Sequence of chain 1.A:
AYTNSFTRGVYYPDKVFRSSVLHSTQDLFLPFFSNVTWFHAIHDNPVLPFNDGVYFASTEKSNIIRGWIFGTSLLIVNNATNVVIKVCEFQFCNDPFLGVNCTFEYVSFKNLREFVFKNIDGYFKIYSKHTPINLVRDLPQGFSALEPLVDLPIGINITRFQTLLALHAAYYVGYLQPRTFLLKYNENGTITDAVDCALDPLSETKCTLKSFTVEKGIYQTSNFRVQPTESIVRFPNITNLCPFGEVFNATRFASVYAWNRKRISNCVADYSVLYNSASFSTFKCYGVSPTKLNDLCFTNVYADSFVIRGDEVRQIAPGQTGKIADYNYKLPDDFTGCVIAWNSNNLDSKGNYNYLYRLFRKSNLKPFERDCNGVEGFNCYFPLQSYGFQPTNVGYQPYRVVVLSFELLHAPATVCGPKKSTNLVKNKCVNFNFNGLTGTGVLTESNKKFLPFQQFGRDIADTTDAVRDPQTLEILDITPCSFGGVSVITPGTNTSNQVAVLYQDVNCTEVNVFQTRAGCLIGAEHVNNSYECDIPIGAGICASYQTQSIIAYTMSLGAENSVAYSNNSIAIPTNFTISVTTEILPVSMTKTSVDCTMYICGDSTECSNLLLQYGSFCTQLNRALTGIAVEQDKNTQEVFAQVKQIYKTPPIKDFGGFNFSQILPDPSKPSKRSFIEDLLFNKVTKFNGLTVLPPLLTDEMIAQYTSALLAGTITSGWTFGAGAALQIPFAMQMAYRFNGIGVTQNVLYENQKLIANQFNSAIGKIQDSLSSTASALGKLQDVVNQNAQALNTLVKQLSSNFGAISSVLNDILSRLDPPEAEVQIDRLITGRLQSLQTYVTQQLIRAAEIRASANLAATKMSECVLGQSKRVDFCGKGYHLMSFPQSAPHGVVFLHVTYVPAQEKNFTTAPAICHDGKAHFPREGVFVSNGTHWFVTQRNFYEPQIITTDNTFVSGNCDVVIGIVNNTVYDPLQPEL

The small molecule below binds the protein below.
Small molecule (SMILES): CC(=O)N[C@@H]1[C@@H](O)[C@H](O)[C@@H](CO)O[C@H]1O

Binding-site contacts:
Ligand atom C4 contacts residue ASN728 of chain 1.A at 4.3 Å.
Ligand atom C8 contacts residue GLY1150 of chain 1.A at 3.4 Å.
Ligand atom C8 contacts residue ASN728 of chain 1.A at 4.3 Å.
Ligand atom C7 contacts residue ASN728 of chain 1.A at 3.1 Å.
Ligand atom C8 contacts residue ILE1149 of chain 1.A at 4.1 Å (hydrophobic).
Ligand atom C1 contacts residue ASN728 of chain 1.A at 1.5 Å.
Ligand atom C5 contacts residue ASN728 of chain 1.A at 3.8 Å.
Ligand atom O5 contacts residue ASN728 of chain 1.A at 2.4 Å (h-bond).
Ligand atom N2 contacts residue ASN728 of chain 1.A at 2.9 Å (h-bond).
Ligand atom C3 contacts residue ASN728 of chain 1.A at 3.9 Å.
Ligand atom O7 contacts residue ASN728 of chain 1.A at 3.0 Å (h-bond).
Ligand atom C2 contacts residue ASN728 of chain 1.A at 2.5 Å.